Binding-site contacts:
Ligand atom O2 contacts residue GLU154 of chain 1.B at 3.7 Å.
Ligand atom C2 contacts residue LYS150 of chain 1.B at 4.0 Å.
Ligand atom C5 contacts residue GLU154 of chain 1.B at 4.1 Å.
Ligand atom C5 contacts residue GLU155 of chain 1.B at 3.6 Å.
Ligand atom C4 contacts residue SER149 of chain 1.B at 3.9 Å.
Ligand atom C5 contacts residue SER149 of chain 1.B at 3.2 Å.
Ligand atom O1 contacts residue LYS150 of chain 1.B at 4.1 Å.
Ligand atom O3 contacts residue GLU155 of chain 1.B at 4.3 Å.
Ligand atom O2 contacts residue LYS153 of chain 1.B at 3.4 Å.
Ligand atom O3 contacts residue ILE156 of chain 1.B at 3.2 Å (h-bond).
Ligand atom N1 contacts residue SER149 of chain 1.B at 4.4 Å.
Ligand atom O2 contacts residue GLU155 of chain 1.B at 3.7 Å.
Ligand atom C4 contacts residue GLU154 of chain 1.B at 3.7 Å.
Ligand atom C5 contacts residue ILE156 of chain 1.B at 4.4 Å (hydrophobic).
Ligand atom C4 contacts residue LYS153 of chain 1.B at 3.8 Å.
Ligand atom C4 contacts residue GLU155 of chain 1.B at 3.9 Å.
Ligand atom O3 contacts residue SER149 of chain 1.B at 3.6 Å.
Ligand atom C6 contacts residue GLU155 of chain 1.B at 3.5 Å.
Ligand atom C6 contacts residue SER149 of chain 1.B at 3.9 Å.
Ligand atom C6 contacts residue ILE156 of chain 1.B at 3.7 Å (hydrophobic).

This small molecule binds to this protein.
Small molecule (SMILES): OCCN(CCO)CCO

Sequence of chain 1.B:
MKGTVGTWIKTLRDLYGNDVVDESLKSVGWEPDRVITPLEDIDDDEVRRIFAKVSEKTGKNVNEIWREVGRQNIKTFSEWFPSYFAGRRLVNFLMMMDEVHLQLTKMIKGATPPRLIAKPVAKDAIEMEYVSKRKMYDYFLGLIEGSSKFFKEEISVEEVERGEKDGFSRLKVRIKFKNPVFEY